Sequence of chain 1.A:
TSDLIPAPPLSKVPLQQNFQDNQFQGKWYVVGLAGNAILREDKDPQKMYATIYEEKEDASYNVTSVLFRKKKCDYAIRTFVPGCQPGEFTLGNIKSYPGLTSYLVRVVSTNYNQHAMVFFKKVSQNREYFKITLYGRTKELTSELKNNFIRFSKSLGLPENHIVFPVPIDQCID

The small molecule below binds the protein below.
Small molecule (SMILES): CC(=O)N[C@H]1[C@H](O[C@H]2[C@H](O)[C@@H](NC(C)=O)CO[C@@H]2CO)O[C@H](CO)[C@@H](O[C@@H]2O[C@H](CO)[C@@H](O)[C@H](O)[C@@H]2O)[C@@H]1O

Binding-site contacts:
Ligand atom C3 contacts residue ASN62 of chain 1.A at 3.8 Å.
Ligand atom C5 contacts residue THR64 of chain 1.A at 3.8 Å.
Ligand atom C8 contacts residue TYR75 of chain 1.A at 3.6 Å (hydrophobic).
Ligand atom O7 contacts residue ASN62 of chain 1.A at 3.9 Å.
Ligand atom C1 contacts residue ASN62 of chain 1.A at 1.4 Å.
Ligand atom O5 contacts residue GLU54 of chain 1.A at 3.5 Å (salt-bridge).
Ligand atom C1 contacts residue ILE77 of chain 1.A at 4.2 Å (hydrophobic).
Ligand atom N2 contacts residue ASN62 of chain 1.A at 2.8 Å (h-bond).
Ligand atom C7 contacts residue LYS56 of chain 1.A at 3.9 Å.
Ligand atom C5 contacts residue ASN62 of chain 1.A at 3.7 Å.
Ligand atom O4 contacts residue ILE77 of chain 1.A at 4.0 Å.
Ligand atom O5 contacts residue ASN62 of chain 1.A at 2.4 Å (h-bond).
Ligand atom O5 contacts residue THR64 of chain 1.A at 3.4 Å (h-bond).
Ligand atom C4 contacts residue ILE77 of chain 1.A at 4.4 Å (hydrophobic).
Ligand atom C2 contacts residue GLU54 of chain 1.A at 4.1 Å.
Ligand atom O7 contacts residue GLU54 of chain 1.A at 4.4 Å.
Ligand atom C8 contacts residue ILE77 of chain 1.A at 4.4 Å (hydrophobic).
Ligand atom O6 contacts residue THR64 of chain 1.A at 2.9 Å (h-bond).
Ligand atom C8 contacts residue THR64 of chain 1.A at 4.2 Å.
Ligand atom C2 contacts residue ASN62 of chain 1.A at 2.4 Å.
Ligand atom C7 contacts residue ASN62 of chain 1.A at 3.5 Å.
Ligand atom O7 contacts residue LYS56 of chain 1.A at 3.3 Å (salt-bridge).
Ligand atom C5 contacts residue ILE77 of chain 1.A at 4.0 Å (hydrophobic).
Ligand atom O7 contacts residue ILE77 of chain 1.A at 3.3 Å.
Ligand atom C6 contacts residue THR64 of chain 1.A at 3.9 Å.
Ligand atom C1 contacts residue GLU54 of chain 1.A at 3.6 Å.
Ligand atom C8 contacts residue LYS56 of chain 1.A at 4.1 Å.
Ligand atom C7 contacts residue ILE77 of chain 1.A at 4.0 Å (hydrophobic).
Ligand atom C1 contacts residue THR64 of chain 1.A at 4.0 Å.
Ligand atom C4 contacts residue ASN62 of chain 1.A at 4.2 Å.